A protein and the small-molecule ligand that binds it are described below.
Small molecule (SMILES): CC[C@H](C)[C@H](N)C(=O)O

Binding-site contacts:
Ligand atom CB contacts residue VAL1 of chain 1.D at 3.5 Å (hydrophobic).
Ligand atom N contacts residue ASP177 of chain 1.A at 4.4 Å.
Ligand atom CD1 contacts residue SER178 of chain 1.A at 4.1 Å.
Ligand atom CG2 contacts residue VAL1 of chain 1.D at 3.5 Å (hydrophobic).
Ligand atom N contacts residue ASN129 of chain 1.A at 3.0 Å (h-bond).
Ligand atom O contacts residue ASN129 of chain 1.A at 3.5 Å (h-bond).
Ligand atom CG1 contacts residue ASP182 of chain 1.A at 3.7 Å.
Ligand atom CD1 contacts residue ASP182 of chain 1.A at 3.8 Å.
Ligand atom CA contacts residue VAL1 of chain 1.D at 2.5 Å (hydrophobic).
Ligand atom N contacts residue ASP182 of chain 1.A at 2.6 Å (salt-bridge).
Ligand atom C contacts residue ASN129 of chain 1.A at 3.5 Å.
Ligand atom CG1 contacts residue GLY126 of chain 1.A at 3.8 Å.
Ligand atom O contacts residue THR130 of chain 1.A at 3.2 Å.
Ligand atom CB contacts residue ASP182 of chain 1.A at 4.1 Å.
Ligand atom CG1 contacts residue LYS142 of chain 1.A at 3.7 Å.
Ligand atom CD1 contacts residue ASP177 of chain 1.A at 4.1 Å.
Ligand atom CA contacts residue ASP177 of chain 1.A at 3.3 Å.
Ligand atom CG2 contacts residue ASP177 of chain 1.A at 3.8 Å.
Ligand atom CG1 contacts residue SER125 of chain 1.A at 4.1 Å.
Ligand atom CB contacts residue ASP177 of chain 1.A at 4.1 Å.
Ligand atom C contacts residue VAL1 of chain 1.D at 1.4 Å (hydrophobic).
Ligand atom CD1 contacts residue GLY126 of chain 1.A at 4.4 Å.
Ligand atom CG2 contacts residue LEU144 of chain 1.A at 3.5 Å (hydrophobic).
Ligand atom CG2 contacts residue LYS142 of chain 1.A at 4.1 Å.
Ligand atom CG1 contacts residue ILE124 of chain 1.A at 4.4 Å (hydrophobic).
Ligand atom N contacts residue VAL1 of chain 1.D at 3.4 Å (h-bond).
Ligand atom N contacts residue GLY128 of chain 1.A at 3.5 Å (h-bond).
Ligand atom C contacts residue THR130 of chain 1.A at 4.0 Å.
Ligand atom CD1 contacts residue LEU144 of chain 1.A at 4.4 Å (hydrophobic).
Ligand atom N contacts residue CYS179 of chain 1.A at 4.2 Å.
Ligand atom CA contacts residue ASP182 of chain 1.A at 3.3 Å.
Ligand atom O contacts residue VAL1 of chain 1.D at 2.3 Å (h-bond).
Ligand atom CA contacts residue ASN129 of chain 1.A at 3.8 Å.
Ligand atom CG2 contacts residue GLY10 of chain 1.A at 3.6 Å.
Ligand atom C contacts residue ASP177 of chain 1.A at 3.5 Å.
Ligand atom CD1 contacts residue ILE124 of chain 1.A at 3.7 Å (hydrophobic).
Ligand atom CG2 contacts residue CYS143 of chain 1.A at 3.9 Å (hydrophobic).
Ligand atom CD1 contacts residue SER125 of chain 1.A at 4.2 Å.
Ligand atom CB contacts residue LYS142 of chain 1.A at 3.7 Å.
Ligand atom CA contacts residue SER178 of chain 1.A at 4.3 Å.

Sequence of chain 1.A:
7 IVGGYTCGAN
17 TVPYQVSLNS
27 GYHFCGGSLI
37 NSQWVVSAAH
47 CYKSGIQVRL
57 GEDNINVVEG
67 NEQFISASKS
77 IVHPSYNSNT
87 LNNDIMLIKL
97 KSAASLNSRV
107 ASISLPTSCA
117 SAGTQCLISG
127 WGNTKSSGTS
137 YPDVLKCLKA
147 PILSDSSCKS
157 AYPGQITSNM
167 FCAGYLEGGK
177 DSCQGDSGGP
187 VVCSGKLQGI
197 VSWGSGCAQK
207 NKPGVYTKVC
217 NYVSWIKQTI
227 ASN